Sequence of chain 1.A:
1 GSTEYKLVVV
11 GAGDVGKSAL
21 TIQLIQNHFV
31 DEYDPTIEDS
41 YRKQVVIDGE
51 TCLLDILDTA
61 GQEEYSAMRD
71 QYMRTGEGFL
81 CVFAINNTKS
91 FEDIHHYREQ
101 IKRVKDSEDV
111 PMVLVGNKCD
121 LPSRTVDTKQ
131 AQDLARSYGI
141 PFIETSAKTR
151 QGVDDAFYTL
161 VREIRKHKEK

The small molecule below binds the protein below.
Small molecule (SMILES): C=C1CN2CCC[C@@]2(COc2nc(N3CCN(C(=O)/C=C/c4cc(CN(C)C)c(C)cn4)C[C@@H]3C)c3cc(Cl)c(-c4nc(N)cc(C)c4C(F)(F)F)c(F)c3n2)C1

Binding-site contacts:
Ligand atom F contacts residue GLN100 of chain 1.A at 3.4 Å.
Ligand atom N1 contacts residue HIS96 of chain 1.A at 2.8 Å (h-bond).
Ligand atom C19 contacts residue GLY61 of chain 1.A at 3.0 Å.
Ligand atom C11 contacts residue TYR97 of chain 1.A at 3.6 Å (hydrophobic).
Ligand atom C17 contacts residue GLY11 of chain 1.A at 3.2 Å.
Ligand atom C24 contacts residue PRO35 of chain 1.A at 3.4 Å (hydrophobic).
Ligand atom C36 contacts residue GLU63 of chain 1.A at 3.2 Å.
Ligand atom C31 contacts residue ASP14 of chain 1.A at 2.9 Å.
Ligand atom C15 contacts residue GLY61 of chain 1.A at 3.2 Å.
Ligand atom F3 contacts residue TYR65 of chain 1.A at 3.3 Å.
Ligand atom N7 contacts residue GLU63 of chain 1.A at 2.7 Å (salt-bridge).
Ligand atom O1 contacts residue HIS96 of chain 1.A at 3.3 Å (h-bond).
Ligand atom C32 contacts residue GLU63 of chain 1.A at 3.2 Å.
Ligand atom C20 contacts residue GLY13 of chain 1.A at 3.5 Å.
Ligand atom C13 contacts residue GLU63 of chain 1.A at 3.5 Å.
Ligand atom N6 contacts residue ASP14 of chain 1.A at 2.8 Å (salt-bridge).
Ligand atom C19 contacts residue ALA60 of chain 1.A at 3.1 Å (hydrophobic).
Ligand atom O contacts residue LYS17 of chain 1.A at 2.8 Å (salt-bridge).
Ligand atom C23 contacts residue PRO35 of chain 1.A at 3.5 Å (hydrophobic).
Ligand atom F2 contacts residue VAL10 of chain 1.A at 3.4 Å.
Ligand atom F1 contacts residue TYR97 of chain 1.A at 3.5 Å.
Ligand atom C33 contacts residue GLU63 of chain 1.A at 3.5 Å.
Ligand atom N8 contacts residue GLU64 of chain 1.A at 2.9 Å (salt-bridge).
Ligand atom O1 contacts residue GLU63 of chain 1.A at 3.1 Å (salt-bridge).
Ligand atom O contacts residue GLY13 of chain 1.A at 3.5 Å.
Ligand atom C29 contacts residue ASP14 of chain 1.A at 3.5 Å.
Ligand atom C17 contacts residue LYS17 of chain 1.A at 3.6 Å.
Ligand atom N8 contacts residue ARG69 of chain 1.A at 3.5 Å.
Ligand atom F contacts residue TYR97 of chain 1.A at 3.5 Å.
Ligand atom N8 contacts residue ASP70 of chain 1.A at 3.0 Å (salt-bridge).
Ligand atom N3 contacts residue GLY61 of chain 1.A at 3.5 Å (h-bond).
Ligand atom CL contacts residue ARG69 of chain 1.A at 3.4 Å.
Ligand atom F2 contacts residue MET73 of chain 1.A at 3.5 Å.
Ligand atom C37 contacts residue GLU63 of chain 1.A at 3.5 Å.
Ligand atom F3 contacts residue HIS96 of chain 1.A at 3.1 Å.
Ligand atom F1 contacts residue VAL10 of chain 1.A at 3.4 Å.
Ligand atom C22 contacts residue GLY13 of chain 1.A at 3.3 Å.
Ligand atom C13 contacts residue TYR97 of chain 1.A at 3.3 Å (hydrophobic).
Ligand atom N2 contacts residue TYR97 of chain 1.A at 3.2 Å (h-bond).
Ligand atom C14 contacts residue TYR97 of chain 1.A at 3.6 Å (hydrophobic).